Sequence of chain 2.B:
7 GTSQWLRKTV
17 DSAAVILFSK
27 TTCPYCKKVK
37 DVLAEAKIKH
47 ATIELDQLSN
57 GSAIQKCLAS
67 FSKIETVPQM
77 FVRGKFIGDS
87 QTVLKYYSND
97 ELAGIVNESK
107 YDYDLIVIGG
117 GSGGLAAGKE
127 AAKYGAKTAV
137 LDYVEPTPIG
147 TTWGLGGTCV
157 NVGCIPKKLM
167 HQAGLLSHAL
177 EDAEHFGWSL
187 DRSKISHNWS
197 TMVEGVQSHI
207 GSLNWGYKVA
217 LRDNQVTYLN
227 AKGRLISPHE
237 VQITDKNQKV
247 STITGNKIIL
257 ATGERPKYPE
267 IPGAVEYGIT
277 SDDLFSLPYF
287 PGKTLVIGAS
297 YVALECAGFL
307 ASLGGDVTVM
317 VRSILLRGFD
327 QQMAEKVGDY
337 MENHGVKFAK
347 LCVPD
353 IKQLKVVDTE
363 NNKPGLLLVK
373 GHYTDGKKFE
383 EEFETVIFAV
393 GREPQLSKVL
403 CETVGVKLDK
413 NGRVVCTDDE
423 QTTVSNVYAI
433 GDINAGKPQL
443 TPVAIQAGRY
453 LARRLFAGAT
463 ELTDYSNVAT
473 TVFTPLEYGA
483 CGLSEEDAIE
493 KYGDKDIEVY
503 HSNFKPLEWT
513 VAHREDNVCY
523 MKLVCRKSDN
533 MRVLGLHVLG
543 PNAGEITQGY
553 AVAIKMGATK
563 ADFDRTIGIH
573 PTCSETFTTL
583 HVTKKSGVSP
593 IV

Sequence of chain 1.A:
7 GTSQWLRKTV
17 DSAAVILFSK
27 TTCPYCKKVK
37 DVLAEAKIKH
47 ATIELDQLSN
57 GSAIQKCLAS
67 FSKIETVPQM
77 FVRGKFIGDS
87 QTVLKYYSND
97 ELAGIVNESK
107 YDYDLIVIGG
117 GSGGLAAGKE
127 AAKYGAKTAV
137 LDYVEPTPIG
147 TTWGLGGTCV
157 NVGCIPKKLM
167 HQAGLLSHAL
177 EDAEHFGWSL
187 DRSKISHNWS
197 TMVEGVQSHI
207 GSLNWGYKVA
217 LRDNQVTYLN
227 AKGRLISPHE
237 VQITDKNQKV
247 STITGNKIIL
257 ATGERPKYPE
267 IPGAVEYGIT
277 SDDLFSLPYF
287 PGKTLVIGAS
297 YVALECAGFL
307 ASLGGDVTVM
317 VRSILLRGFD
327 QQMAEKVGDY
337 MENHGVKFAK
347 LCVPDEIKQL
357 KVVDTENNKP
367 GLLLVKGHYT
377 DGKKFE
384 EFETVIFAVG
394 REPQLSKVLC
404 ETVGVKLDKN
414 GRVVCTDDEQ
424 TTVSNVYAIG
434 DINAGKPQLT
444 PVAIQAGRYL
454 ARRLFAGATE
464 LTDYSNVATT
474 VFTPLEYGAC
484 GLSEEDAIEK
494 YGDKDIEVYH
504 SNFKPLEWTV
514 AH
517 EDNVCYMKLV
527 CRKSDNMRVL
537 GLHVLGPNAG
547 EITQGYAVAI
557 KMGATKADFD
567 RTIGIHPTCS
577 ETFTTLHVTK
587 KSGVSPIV

A protein and the small-molecule ligand that binds it are described below.
Small molecule (SMILES): COC(=O)N1CCN(c2ccc(F)cc2)CC1

Binding-site contacts:
Ligand atom C10 contacts residue ALA175 of chain 1.A at 4.3 Å (hydrophobic).
Ligand atom C7 contacts residue ALA175 of chain 1.A at 4.1 Å (hydrophobic).
Ligand atom C3 contacts residue ASP178 of chain 1.A at 3.5 Å.
Ligand atom C contacts residue LEU478 of chain 1.A at 3.4 Å (hydrophobic).
Ligand atom C7 contacts residue ASP178 of chain 1.A at 4.1 Å.
Ligand atom F contacts residue ALA175 of chain 2.B at 3.6 Å.
Ligand atom O contacts residue TRP511 of chain 1.A at 4.2 Å.
Ligand atom O1 contacts residue PRO543 of chain 1.A at 3.9 Å.
Ligand atom C contacts residue TRP511 of chain 1.A at 4.2 Å (hydrophobic).
Ligand atom N1 contacts residue ASP178 of chain 1.A at 4.4 Å.
Ligand atom C1 contacts residue TRP511 of chain 1.A at 3.7 Å (hydrophobic).
Ligand atom N contacts residue HIS174 of chain 1.A at 4.2 Å.
Ligand atom C1 contacts residue TYR336 of chain 1.A at 4.5 Å (hydrophobic).
Ligand atom C contacts residue PRO477 of chain 1.A at 3.0 Å (hydrophobic).
Ligand atom C2 contacts residue HIS174 of chain 1.A at 4.2 Å.
Ligand atom C1 contacts residue PRO477 of chain 1.A at 4.1 Å (hydrophobic).
Ligand atom C8 contacts residue GLN168 of chain 2.B at 3.8 Å.
Ligand atom C3 contacts residue TRP511 of chain 1.A at 4.3 Å (hydrophobic).
Ligand atom F contacts residue ALA175 of chain 1.A at 4.0 Å.
Ligand atom C3 contacts residue HIS174 of chain 1.A at 4.1 Å.
Ligand atom C9 contacts residue ALA175 of chain 1.A at 3.7 Å (hydrophobic).
Ligand atom C1 contacts residue LEU478 of chain 1.A at 4.4 Å (hydrophobic).
Ligand atom O contacts residue HIS174 of chain 1.A at 4.0 Å.
Ligand atom C7 contacts residue LEU172 of chain 2.B at 4.4 Å (hydrophobic).
Ligand atom C5 contacts residue LEU171 of chain 1.A at 3.7 Å (hydrophobic).
Ligand atom C contacts residue TYR336 of chain 1.A at 2.9 Å (hydrophobic).
Ligand atom C8 contacts residue LEU172 of chain 2.B at 3.6 Å (hydrophobic).
Ligand atom O contacts residue TYR336 of chain 1.A at 3.3 Å (h-bond).
Ligand atom O contacts residue LEU478 of chain 1.A at 4.5 Å.
Ligand atom O1 contacts residue LEU478 of chain 1.A at 3.6 Å.
Ligand atom C2 contacts residue TRP511 of chain 1.A at 3.6 Å (hydrophobic).
Ligand atom O1 contacts residue TRP511 of chain 1.A at 3.2 Å.
Ligand atom N contacts residue TRP511 of chain 1.A at 4.4 Å.
Ligand atom C4 contacts residue PRO543 of chain 1.A at 4.2 Å (hydrophobic).
Ligand atom C7 contacts residue GLN168 of chain 2.B at 3.8 Å.
Ligand atom C11 contacts residue LEU171 of chain 1.A at 4.4 Å (hydrophobic).
Ligand atom O1 contacts residue PRO477 of chain 1.A at 4.3 Å.
Ligand atom C8 contacts residue ALA175 of chain 1.A at 3.6 Å (hydrophobic).
Ligand atom O contacts residue PRO477 of chain 1.A at 3.6 Å (h-bond).
Ligand atom N contacts residue LEU171 of chain 1.A at 4.3 Å.